This small molecule binds to this protein.
Small molecule (SMILES): CC(=O)N[C@@H]1[C@@H](O)[C@H](O)[C@@H](CO)O[C@H]1O

Sequence of chain 1.A:
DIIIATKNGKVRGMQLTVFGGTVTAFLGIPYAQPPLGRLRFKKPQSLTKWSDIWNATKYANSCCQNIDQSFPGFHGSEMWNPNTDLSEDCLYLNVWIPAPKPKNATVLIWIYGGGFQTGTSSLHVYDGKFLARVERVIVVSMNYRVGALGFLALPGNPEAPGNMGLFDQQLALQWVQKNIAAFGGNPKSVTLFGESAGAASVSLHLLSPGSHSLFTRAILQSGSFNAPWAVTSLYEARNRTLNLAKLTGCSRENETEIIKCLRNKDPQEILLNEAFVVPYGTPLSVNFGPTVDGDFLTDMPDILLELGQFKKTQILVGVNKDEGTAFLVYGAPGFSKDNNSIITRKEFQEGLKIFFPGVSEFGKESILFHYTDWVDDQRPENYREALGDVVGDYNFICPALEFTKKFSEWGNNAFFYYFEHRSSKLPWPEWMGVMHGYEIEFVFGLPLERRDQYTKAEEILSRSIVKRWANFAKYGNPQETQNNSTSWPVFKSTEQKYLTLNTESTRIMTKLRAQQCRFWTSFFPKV

Binding-site contacts:
Ligand atom O7 contacts residue ASN57 of chain 1.A at 4.0 Å.
Ligand atom C1 contacts residue ASN57 of chain 1.A at 1.4 Å.
Ligand atom C3 contacts residue ASN57 of chain 1.A at 3.7 Å.
Ligand atom C2 contacts residue ASN57 of chain 1.A at 2.3 Å.
Ligand atom O5 contacts residue ARG14 of chain 1.A at 4.0 Å.
Ligand atom O5 contacts residue ASN57 of chain 1.A at 2.5 Å (h-bond).
Ligand atom N2 contacts residue ASN57 of chain 1.A at 2.6 Å (h-bond).
Ligand atom C5 contacts residue ARG14 of chain 1.A at 4.0 Å.
Ligand atom C1 contacts residue ARG14 of chain 1.A at 4.1 Å.
Ligand atom C4 contacts residue ASN57 of chain 1.A at 4.3 Å.
Ligand atom C8 contacts residue ASN57 of chain 1.A at 3.4 Å.
Ligand atom C7 contacts residue ASN57 of chain 1.A at 3.1 Å.
Ligand atom C5 contacts residue ASN57 of chain 1.A at 3.8 Å.